Sequence of chain 1.A:
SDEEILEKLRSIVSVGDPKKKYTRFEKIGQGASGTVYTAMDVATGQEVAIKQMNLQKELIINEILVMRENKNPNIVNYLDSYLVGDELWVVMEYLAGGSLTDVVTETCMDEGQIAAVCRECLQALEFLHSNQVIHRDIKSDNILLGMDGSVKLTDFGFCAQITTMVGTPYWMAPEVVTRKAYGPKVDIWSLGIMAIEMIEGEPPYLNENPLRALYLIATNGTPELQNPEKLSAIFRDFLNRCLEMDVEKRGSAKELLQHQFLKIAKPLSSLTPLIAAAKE

This protein binds this small molecule.
Small molecule (SMILES): CCN1c2ccc(F)cc2N=C(N[C@H]2CCN(C(=O)NC(C)(C)C)C2)c2cc(Cl)ccc21

Binding-site contacts:
Ligand atom C21 contacts residue MET73 of chain 1.A at 3.7 Å (hydrophobic).
Ligand atom C14 contacts residue GLU69 of chain 1.A at 3.7 Å.
Ligand atom O contacts residue MET73 of chain 1.A at 3.6 Å.
Ligand atom C4 contacts residue ILE81 of chain 1.A at 3.9 Å (hydrophobic).
Ligand atom C1 contacts residue TYR84 of chain 1.A at 3.9 Å (hydrophobic).
Ligand atom F contacts residue HIS141 of chain 1.A at 3.1 Å.
Ligand atom C9 contacts residue ALA166 of chain 1.A at 3.9 Å (hydrophobic).
Ligand atom C3 contacts residue VAL82 of chain 1.A at 3.2 Å (hydrophobic).
Ligand atom C13 contacts residue MET73 of chain 1.A at 3.5 Å (hydrophobic).
Ligand atom C15 contacts residue ILE70 of chain 1.A at 3.9 Å (hydrophobic).
Ligand atom C8 contacts residue MET73 of chain 1.A at 3.7 Å (hydrophobic).
Ligand atom F contacts residue ASP161 of chain 1.A at 3.7 Å.
Ligand atom C19 contacts residue LEU134 of chain 1.A at 3.8 Å (hydrophobic).
Ligand atom N3 contacts residue MET73 of chain 1.A at 3.6 Å.
Ligand atom C4 contacts residue LEU159 of chain 1.A at 3.4 Å (hydrophobic).
Ligand atom C1 contacts residue VAL82 of chain 1.A at 3.5 Å (hydrophobic).
Ligand atom C17 contacts residue MET55 of chain 1.A at 3.2 Å (hydrophobic).
Ligand atom C contacts residue VAL82 of chain 1.A at 3.9 Å (hydrophobic).
Ligand atom N2 contacts residue MET73 of chain 1.A at 3.6 Å.
Ligand atom C16 contacts residue GLU69 of chain 1.A at 3.2 Å.
Ligand atom CL contacts residue PHE133 of chain 1.A at 3.9 Å.
Ligand atom C11 contacts residue GLU69 of chain 1.A at 3.4 Å.
Ligand atom C15 contacts residue VAL96 of chain 1.A at 3.7 Å (hydrophobic).
Ligand atom F contacts residue THR160 of chain 1.A at 3.3 Å.
Ligand atom C16 contacts residue ILE66 of chain 1.A at 3.8 Å (hydrophobic).
Ligand atom C22 contacts residue ILE81 of chain 1.A at 3.4 Å (hydrophobic).
Ligand atom C21 contacts residue PHE133 of chain 1.A at 3.8 Å (hydrophobic).
Ligand atom C6 contacts residue ASP161 of chain 1.A at 3.9 Å.
Ligand atom C21 contacts residue ILE81 of chain 1.A at 3.8 Å (hydrophobic).
Ligand atom F contacts residue LEU159 of chain 1.A at 3.5 Å.
Ligand atom C22 contacts residue MET73 of chain 1.A at 3.4 Å (hydrophobic).
Ligand atom C23 contacts residue MET73 of chain 1.A at 3.6 Å (hydrophobic).
Ligand atom CL contacts residue VAL72 of chain 1.A at 3.5 Å.
Ligand atom C18 contacts residue MET73 of chain 1.A at 3.8 Å (hydrophobic).
Ligand atom CL contacts residue ASN137 of chain 1.A at 3.6 Å.
Ligand atom C contacts residue MET73 of chain 1.A at 3.9 Å (hydrophobic).
Ligand atom C contacts residue MET98 of chain 1.A at 3.9 Å (hydrophobic).
Ligand atom C21 contacts residue ASN76 of chain 1.A at 3.4 Å.
Ligand atom N4 contacts residue GLU69 of chain 1.A at 3.0 Å (salt-bridge).
Ligand atom C12 contacts residue ALA166 of chain 1.A at 3.8 Å (hydrophobic).